The protein below binds the small molecule below.
Small molecule (SMILES): O=S1(=O)CC(O)C1

Sequence of chain 1.B:
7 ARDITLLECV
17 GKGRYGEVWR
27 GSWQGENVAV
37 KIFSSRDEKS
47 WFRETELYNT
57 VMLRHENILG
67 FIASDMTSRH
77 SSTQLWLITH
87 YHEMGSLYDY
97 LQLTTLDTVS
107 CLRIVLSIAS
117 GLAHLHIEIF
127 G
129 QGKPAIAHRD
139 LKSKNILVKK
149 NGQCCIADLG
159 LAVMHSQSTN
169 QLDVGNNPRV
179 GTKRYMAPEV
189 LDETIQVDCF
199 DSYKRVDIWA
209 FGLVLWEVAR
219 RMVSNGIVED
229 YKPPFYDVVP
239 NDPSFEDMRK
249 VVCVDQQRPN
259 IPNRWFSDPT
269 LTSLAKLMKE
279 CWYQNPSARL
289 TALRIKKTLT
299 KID

Binding-site contacts:
Ligand atom C3 contacts residue GLY22 of chain 1.B at 4.2 Å.
Ligand atom O6 contacts residue GLY19 of chain 1.B at 3.0 Å (h-bond).
Ligand atom C2 contacts residue LYS37 of chain 1.B at 4.3 Å.
Ligand atom O5 contacts residue GLY19 of chain 1.B at 3.9 Å.
Ligand atom O5 contacts residue GLU23 of chain 1.B at 4.4 Å.
Ligand atom O5 contacts residue GLY22 of chain 1.B at 3.1 Å (h-bond).
Ligand atom S4 contacts residue LYS18 of chain 1.B at 4.5 Å.
Ligand atom O1 contacts residue VAL24 of chain 1.B at 4.0 Å.
Ligand atom C3 contacts residue LYS37 of chain 1.B at 3.9 Å.
Ligand atom S4 contacts residue GLY19 of chain 1.B at 3.9 Å.
Ligand atom S4 contacts residue GLU23 of chain 1.B at 4.5 Å.
Ligand atom O5 contacts residue TYR21 of chain 1.B at 3.7 Å.
Ligand atom S4 contacts residue GLY22 of chain 1.B at 3.3 Å (h-bond).
Ligand atom O6 contacts residue LYS18 of chain 1.B at 3.2 Å (salt-bridge).
Ligand atom O6 contacts residue GLU23 of chain 1.B at 4.1 Å.
Ligand atom O6 contacts residue GLY22 of chain 1.B at 2.9 Å (h-bond).
Ligand atom O1 contacts residue LU81 of chain 1.V at 3.7 Å.
Ligand atom C2 contacts residue VAL24 of chain 1.B at 4.4 Å (hydrophobic).
Ligand atom O6 contacts residue GLY17 of chain 1.B at 3.5 Å.
Ligand atom C3 contacts residue GLU23 of chain 1.B at 4.5 Å.
Ligand atom C3 contacts residue VAL24 of chain 1.B at 3.5 Å (hydrophobic).